The protein below binds the small molecule below.
Small molecule (SMILES): CC(C)[C@H](NC(=O)[C@@H]1CCCN1C(=O)[C@H](CC(N)=O)NC(=O)[C@H](Cc1ccccc1)NC(=O)[C@@H](N)[C@@H](C)O)C(=O)N[C@@H](Cc1ccc(O)cc1)C(=O)N1CCC[C@H]1C(=O)N[C@@H](Cc1ccc(O)cc1)C(=O)N[C@@H](CC(=O)O)C(=O)N[C@H](C=O)[C@@H](C)O

Binding-site contacts:
Ligand atom CG1 contacts residue ARG450 of chain 4.D at 3.4 Å.
Ligand atom C contacts residue HIS446 of chain 4.D at 3.4 Å.
Ligand atom OD2 contacts residue LYS339 of chain 4.D at 3.6 Å.
Ligand atom CB contacts residue GLN245 of chain 4.E at 3.5 Å.
Ligand atom CG contacts residue TYR244 of chain 4.E at 3.1 Å (hydrophobic).
Ligand atom O contacts residue ARG450 of chain 4.D at 3.3 Å (salt-bridge).
Ligand atom CG2 contacts residue GLU155 of chain 4.D at 3.7 Å.
Ligand atom CE1 contacts residue ARG149 of chain 4.D at 3.6 Å.
Ligand atom OD1 contacts residue LYS339 of chain 4.D at 2.9 Å (salt-bridge).
Ligand atom CE2 contacts residue HIS446 of chain 4.D at 3.5 Å.
Ligand atom OD1 contacts residue GLU155 of chain 4.D at 3.8 Å.
Ligand atom O contacts residue ARG149 of chain 4.D at 2.6 Å (salt-bridge).
Ligand atom CE1 contacts residue THR445 of chain 4.D at 3.3 Å.
Ligand atom CD contacts residue ARG450 of chain 4.D at 2.9 Å.
Ligand atom CG1 contacts residue GLU155 of chain 4.D at 3.8 Å.
Ligand atom CG contacts residue PRO452 of chain 4.D at 3.5 Å (hydrophobic).
Ligand atom CE2 contacts residue MET179 of chain 4.E at 3.8 Å (hydrophobic).
Ligand atom O contacts residue HIS446 of chain 4.D at 2.8 Å.
Ligand atom CG contacts residue LYS339 of chain 4.D at 3.8 Å.
Ligand atom CB contacts residue LYS339 of chain 4.D at 2.9 Å.
Ligand atom CE1 contacts residue PRO180 of chain 4.E at 3.2 Å (hydrophobic).
Ligand atom CG1 contacts residue PHE451 of chain 4.D at 3.4 Å (hydrophobic).
Ligand atom OH contacts residue THR445 of chain 4.D at 3.2 Å.
Ligand atom CZ contacts residue HIS446 of chain 4.D at 3.7 Å.
Ligand atom OH contacts residue MET179 of chain 4.E at 3.5 Å (h-bond).
Ligand atom CB contacts residue PRO452 of chain 4.D at 3.9 Å (hydrophobic).
Ligand atom C contacts residue ARG149 of chain 4.D at 3.8 Å.
Ligand atom OH contacts residue HIS446 of chain 4.D at 3.1 Å (h-bond).
Ligand atom OH contacts residue LEU239 of chain 4.E at 3.7 Å.
Ligand atom CZ contacts residue ARG149 of chain 4.D at 3.8 Å.
Ligand atom ND2 contacts residue GLU155 of chain 4.D at 3.1 Å (salt-bridge).
Ligand atom CZ contacts residue THR445 of chain 4.D at 3.4 Å.
Ligand atom CZ contacts residue ASP172 of chain 4.E at 3.9 Å.
Ligand atom CA contacts residue LYS339 of chain 4.D at 3.1 Å.
Ligand atom CG contacts residue GLU155 of chain 4.D at 3.8 Å.
Ligand atom CA contacts residue GLU155 of chain 4.D at 3.9 Å.
Ligand atom CG2 contacts residue LEU145 of chain 4.D at 3.8 Å (hydrophobic).
Ligand atom CB contacts residue ARG450 of chain 4.D at 3.6 Å.
Ligand atom CG contacts residue ARG450 of chain 4.D at 3.5 Å.
Ligand atom CD1 contacts residue PRO180 of chain 4.E at 3.5 Å (hydrophobic).

Sequence of chain 4.E:
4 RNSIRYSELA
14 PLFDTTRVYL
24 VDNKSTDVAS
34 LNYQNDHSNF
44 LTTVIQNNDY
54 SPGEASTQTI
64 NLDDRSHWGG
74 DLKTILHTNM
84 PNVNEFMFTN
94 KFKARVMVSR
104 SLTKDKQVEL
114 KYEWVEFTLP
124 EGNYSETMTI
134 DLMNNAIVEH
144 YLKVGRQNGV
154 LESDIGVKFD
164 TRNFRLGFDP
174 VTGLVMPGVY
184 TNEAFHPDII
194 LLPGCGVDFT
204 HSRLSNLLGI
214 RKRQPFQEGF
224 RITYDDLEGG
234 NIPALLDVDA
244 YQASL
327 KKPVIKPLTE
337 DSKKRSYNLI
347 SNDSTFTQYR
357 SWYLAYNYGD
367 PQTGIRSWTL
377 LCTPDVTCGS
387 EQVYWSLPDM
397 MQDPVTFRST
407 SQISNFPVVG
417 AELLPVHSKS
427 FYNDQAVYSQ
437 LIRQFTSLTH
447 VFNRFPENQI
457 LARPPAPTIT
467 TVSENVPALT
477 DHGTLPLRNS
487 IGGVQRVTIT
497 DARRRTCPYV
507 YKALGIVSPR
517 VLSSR

Sequence of chain 4.D:
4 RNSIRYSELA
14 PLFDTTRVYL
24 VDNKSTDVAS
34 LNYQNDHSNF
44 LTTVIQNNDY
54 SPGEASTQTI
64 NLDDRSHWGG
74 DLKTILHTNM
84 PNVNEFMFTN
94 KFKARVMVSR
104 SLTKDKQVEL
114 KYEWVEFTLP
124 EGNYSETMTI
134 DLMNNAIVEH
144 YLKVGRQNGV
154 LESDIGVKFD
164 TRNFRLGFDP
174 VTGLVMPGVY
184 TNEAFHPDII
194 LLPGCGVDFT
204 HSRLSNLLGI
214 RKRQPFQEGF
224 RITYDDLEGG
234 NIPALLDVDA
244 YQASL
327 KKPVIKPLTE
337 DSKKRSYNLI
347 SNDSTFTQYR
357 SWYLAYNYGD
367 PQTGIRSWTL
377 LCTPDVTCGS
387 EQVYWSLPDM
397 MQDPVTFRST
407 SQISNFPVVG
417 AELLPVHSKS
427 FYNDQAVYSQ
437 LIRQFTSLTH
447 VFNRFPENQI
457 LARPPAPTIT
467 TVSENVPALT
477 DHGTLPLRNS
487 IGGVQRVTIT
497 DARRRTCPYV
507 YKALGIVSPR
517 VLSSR